The small molecule below binds the protein below.
Small molecule (SMILES): CCCCn1cc2c(n1)c(N)nc1ccccc12

Binding-site contacts:
Ligand atom CAH contacts residue THR552 of chain 1.B at 3.4 Å.
Ligand atom CAN contacts residue TYR326 of chain 1.A at 3.6 Å (hydrophobic).
Ligand atom NAI contacts residue ASP523 of chain 1.B at 3.1 Å (salt-bridge).
Ligand atom CAF contacts residue TYR331 of chain 1.A at 3.9 Å (hydrophobic).
Ligand atom NAR contacts residue THR552 of chain 1.B at 3.2 Å (h-bond).
Ligand atom CAG contacts residue THR552 of chain 1.B at 3.8 Å.
Ligand atom CAE contacts residue PHE383 of chain 1.A at 3.9 Å (hydrophobic).
Ligand atom NAI contacts residue ASP521 of chain 1.B at 2.7 Å (salt-bridge).
Ligand atom CAC contacts residue PHE383 of chain 1.A at 3.7 Å (hydrophobic).
Ligand atom CAP contacts residue VAL356 of chain 1.A at 3.6 Å (hydrophobic).
Ligand atom NAK contacts residue THR552 of chain 1.B at 3.0 Å (h-bond).
Ligand atom NAR contacts residue ASP521 of chain 1.B at 2.9 Å (salt-bridge).
Ligand atom CAD contacts residue VAL356 of chain 1.A at 3.8 Å (hydrophobic).
Ligand atom CAA contacts residue PHE383 of chain 1.A at 3.5 Å (hydrophobic).
Ligand atom CAH contacts residue PHE383 of chain 1.A at 3.8 Å (hydrophobic).
Ligand atom CAF contacts residue PHE383 of chain 1.A at 3.9 Å (hydrophobic).
Ligand atom CAC contacts residue ASP521 of chain 1.B at 3.5 Å.
Ligand atom CAO contacts residue GLY550 of chain 1.B at 3.9 Å.
Ligand atom CAQ contacts residue VAL356 of chain 1.A at 3.7 Å (hydrophobic).
Ligand atom NAK contacts residue VAL551 of chain 1.B at 3.8 Å.
Ligand atom CAB contacts residue PHE383 of chain 1.A at 3.4 Å (hydrophobic).
Ligand atom CAE contacts residue ARG407 of chain 1.A at 3.5 Å.
Ligand atom CAA contacts residue ASP521 of chain 1.B at 3.5 Å.
Ligand atom NAI contacts residue PHE383 of chain 1.A at 3.4 Å.
Ligand atom NAR contacts residue ASP523 of chain 1.B at 3.4 Å (salt-bridge).
Ligand atom NAL contacts residue THR552 of chain 1.B at 3.8 Å.
Ligand atom CAG contacts residue PHE383 of chain 1.A at 3.6 Å (hydrophobic).
Ligand atom CAA contacts residue ASP523 of chain 1.B at 3.6 Å.
Ligand atom CAB contacts residue ASP523 of chain 1.B at 3.8 Å.
Ligand atom CAC contacts residue ARG407 of chain 1.A at 3.7 Å.
Ligand atom CAO contacts residue TYR326 of chain 1.A at 3.3 Å (hydrophobic).
Ligand atom CAJ contacts residue ASP523 of chain 1.B at 3.6 Å.
Ligand atom CAG contacts residue ASP523 of chain 1.B at 2.9 Å.
Ligand atom CAH contacts residue ASP523 of chain 1.B at 3.2 Å.
Ligand atom CAD contacts residue PHE383 of chain 1.A at 3.7 Å (hydrophobic).
Ligand atom CAQ contacts residue GLY354 of chain 1.A at 3.8 Å.
Ligand atom NAR contacts residue VAL551 of chain 1.B at 3.8 Å.
Ligand atom CAQ contacts residue GLY550 of chain 1.B at 3.8 Å.
Ligand atom CAG contacts residue ASP521 of chain 1.B at 3.5 Å.
Ligand atom CAJ contacts residue PHE383 of chain 1.A at 3.5 Å (hydrophobic).

Sequence of chain 1.B:
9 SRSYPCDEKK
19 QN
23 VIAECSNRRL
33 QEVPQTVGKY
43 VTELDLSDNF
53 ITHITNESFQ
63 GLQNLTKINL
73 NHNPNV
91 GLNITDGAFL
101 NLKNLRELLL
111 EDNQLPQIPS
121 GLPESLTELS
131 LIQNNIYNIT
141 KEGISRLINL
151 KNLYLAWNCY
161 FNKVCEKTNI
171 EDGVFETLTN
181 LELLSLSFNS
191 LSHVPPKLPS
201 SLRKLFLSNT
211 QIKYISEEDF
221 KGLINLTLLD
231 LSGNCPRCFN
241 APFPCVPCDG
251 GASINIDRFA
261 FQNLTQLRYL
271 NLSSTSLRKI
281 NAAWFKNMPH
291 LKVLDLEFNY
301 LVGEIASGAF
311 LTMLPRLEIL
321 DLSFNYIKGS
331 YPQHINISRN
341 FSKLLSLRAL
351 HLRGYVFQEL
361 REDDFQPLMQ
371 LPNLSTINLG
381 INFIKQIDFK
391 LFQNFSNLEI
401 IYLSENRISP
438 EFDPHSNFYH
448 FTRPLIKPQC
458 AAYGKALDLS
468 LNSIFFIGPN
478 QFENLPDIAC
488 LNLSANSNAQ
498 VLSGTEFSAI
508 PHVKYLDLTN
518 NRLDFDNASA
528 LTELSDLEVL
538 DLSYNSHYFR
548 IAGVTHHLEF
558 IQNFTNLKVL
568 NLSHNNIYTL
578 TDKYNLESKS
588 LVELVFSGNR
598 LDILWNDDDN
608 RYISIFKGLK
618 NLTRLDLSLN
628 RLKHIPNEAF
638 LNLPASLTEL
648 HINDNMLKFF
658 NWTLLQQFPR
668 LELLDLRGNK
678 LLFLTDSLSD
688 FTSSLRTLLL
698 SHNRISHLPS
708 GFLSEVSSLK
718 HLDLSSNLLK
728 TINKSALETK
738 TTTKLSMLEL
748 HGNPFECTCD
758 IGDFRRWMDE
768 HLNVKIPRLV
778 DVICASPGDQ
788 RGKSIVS

Sequence of chain 1.A:
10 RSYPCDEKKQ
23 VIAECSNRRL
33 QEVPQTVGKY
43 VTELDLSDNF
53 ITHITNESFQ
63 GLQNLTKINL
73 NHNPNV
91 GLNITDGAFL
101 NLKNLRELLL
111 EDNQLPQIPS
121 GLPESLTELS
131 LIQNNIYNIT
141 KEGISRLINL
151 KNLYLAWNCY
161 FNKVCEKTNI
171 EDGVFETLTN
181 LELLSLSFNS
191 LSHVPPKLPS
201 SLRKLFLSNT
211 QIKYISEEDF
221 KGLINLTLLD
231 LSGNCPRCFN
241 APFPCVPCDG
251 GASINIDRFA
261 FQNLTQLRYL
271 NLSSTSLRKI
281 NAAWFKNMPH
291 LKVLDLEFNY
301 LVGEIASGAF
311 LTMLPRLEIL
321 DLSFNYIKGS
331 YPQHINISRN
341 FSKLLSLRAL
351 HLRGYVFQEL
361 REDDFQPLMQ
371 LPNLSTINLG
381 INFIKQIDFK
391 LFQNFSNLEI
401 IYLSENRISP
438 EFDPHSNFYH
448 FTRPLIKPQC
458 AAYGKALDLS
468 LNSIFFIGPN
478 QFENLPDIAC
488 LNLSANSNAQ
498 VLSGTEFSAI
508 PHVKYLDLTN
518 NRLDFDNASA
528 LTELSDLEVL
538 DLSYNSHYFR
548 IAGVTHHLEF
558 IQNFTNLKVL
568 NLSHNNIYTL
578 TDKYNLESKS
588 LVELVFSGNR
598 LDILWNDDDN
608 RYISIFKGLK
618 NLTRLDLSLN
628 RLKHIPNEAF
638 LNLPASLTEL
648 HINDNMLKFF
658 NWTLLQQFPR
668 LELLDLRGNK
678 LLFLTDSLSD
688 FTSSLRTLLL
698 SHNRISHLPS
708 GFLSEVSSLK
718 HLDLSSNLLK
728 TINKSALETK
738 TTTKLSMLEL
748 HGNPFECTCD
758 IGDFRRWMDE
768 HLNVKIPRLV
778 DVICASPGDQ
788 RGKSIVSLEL